The protein below binds the small molecule below.
Small molecule (SMILES): Cc1cc(C(=O)N[C@@H](C)C(=O)N[C@H](C(=O)N[C@@H](CC(C)C)C(=O)N[C@H](/C=C/C(=O)OCc2ccccc2)C[C@@H]2CCNC2=O)C(C)C)no1

Sequence of chain 1.A:
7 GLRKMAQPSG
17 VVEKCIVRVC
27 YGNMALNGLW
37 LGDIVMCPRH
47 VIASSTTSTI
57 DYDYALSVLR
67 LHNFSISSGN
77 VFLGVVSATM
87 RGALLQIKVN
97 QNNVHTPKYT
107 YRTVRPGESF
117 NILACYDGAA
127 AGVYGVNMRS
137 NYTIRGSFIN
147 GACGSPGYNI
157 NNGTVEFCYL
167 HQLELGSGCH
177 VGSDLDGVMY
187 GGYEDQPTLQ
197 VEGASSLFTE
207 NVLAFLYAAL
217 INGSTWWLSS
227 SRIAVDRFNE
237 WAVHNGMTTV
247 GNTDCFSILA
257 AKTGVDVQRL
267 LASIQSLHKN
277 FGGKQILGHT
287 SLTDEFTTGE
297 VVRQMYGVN

Binding-site contacts:
Ligand atom N6 contacts residue PHE144 of chain 1.A at 3.5 Å (h-bond).
Ligand atom C contacts residue MET30 of chain 1.A at 3.3 Å (hydrophobic).
Ligand atom C4 contacts residue THR194 of chain 1.A at 3.7 Å.
Ligand atom C4 contacts residue LEU195 of chain 1.A at 3.5 Å (hydrophobic).
Ligand atom O8 contacts residue HIS176 of chain 1.A at 3.2 Å.
Ligand atom CD1 contacts residue LEU169 of chain 1.A at 3.7 Å (hydrophobic).
Ligand atom O contacts residue PRO193 of chain 1.A at 3.3 Å.
Ligand atom N contacts residue CYS149 of chain 1.A at 3.0 Å (h-bond).
Ligand atom CB contacts residue GLN192 of chain 1.A at 3.6 Å.
Ligand atom CA contacts residue CYS149 of chain 1.A at 2.7 Å (hydrophobic).
Ligand atom CA contacts residue THR194 of chain 1.A at 3.7 Å.
Ligand atom C21 contacts residue CYS149 of chain 1.A at 3.0 Å (hydrophobic).
Ligand atom C5 contacts residue ALA31 of chain 1.A at 3.7 Å (hydrophobic).
Ligand atom O8 contacts residue GLU170 of chain 1.A at 3.3 Å.
Ligand atom N contacts residue GLU170 of chain 1.A at 2.7 Å (salt-bridge).
Ligand atom N6 contacts residue GLU170 of chain 1.A at 3.2 Å (salt-bridge).
Ligand atom C5 contacts residue GLY147 of chain 1.A at 3.7 Å.
Ligand atom CB contacts residue THR194 of chain 1.A at 3.2 Å.
Ligand atom C29 contacts residue GLU170 of chain 1.A at 3.4 Å.
Ligand atom CG contacts residue HIS46 of chain 1.A at 3.6 Å.
Ligand atom O8 contacts residue PHE144 of chain 1.A at 3.5 Å.
Ligand atom O contacts residue GLU170 of chain 1.A at 3.0 Å (salt-bridge).
Ligand atom O contacts residue CYS149 of chain 1.A at 3.0 Å.
Ligand atom C contacts residue GLU170 of chain 1.A at 3.6 Å.
Ligand atom C contacts residue ALA31 of chain 1.A at 3.4 Å (hydrophobic).
Ligand atom C5 contacts residue LEU195 of chain 1.A at 3.7 Å (hydrophobic).
Ligand atom C20 contacts residue CYS149 of chain 1.A at 1.9 Å (hydrophobic).
Ligand atom N contacts residue GLN168 of chain 1.A at 3.0 Å (h-bond).
Ligand atom CA contacts residue GLN168 of chain 1.A at 3.7 Å.
Ligand atom CB contacts residue GLN196 of chain 1.A at 3.5 Å.
Ligand atom C25 contacts residue HIS167 of chain 1.A at 3.5 Å.
Ligand atom CA contacts residue GLU170 of chain 1.A at 3.7 Å.
Ligand atom O8 contacts residue HIS167 of chain 1.A at 2.6 Å (h-bond).
Ligand atom C25 contacts residue CYS149 of chain 1.A at 3.3 Å (hydrophobic).
Ligand atom O contacts residue MET30 of chain 1.A at 2.9 Å.
Ligand atom C29 contacts residue HIS167 of chain 1.A at 3.5 Å.
Ligand atom N contacts residue THR194 of chain 1.A at 3.0 Å (h-bond).
Ligand atom C contacts residue CYS149 of chain 1.A at 3.5 Å (hydrophobic).
Ligand atom O contacts residue LEU169 of chain 1.A at 3.7 Å.
Ligand atom O contacts residue GLY147 of chain 1.A at 3.6 Å.